Binding-site contacts:
Ligand atom O1 contacts residue PHE277 of chain 1.A at 3.7 Å.
Ligand atom O3 contacts residue THR297 of chain 1.A at 2.6 Å (h-bond).
Ligand atom O3 contacts residue ARG178 of chain 1.A at 2.7 Å (salt-bridge).
Ligand atom O3 contacts residue PHE216 of chain 1.A at 4.0 Å.
Ligand atom C1 contacts residue SER214 of chain 1.A at 3.8 Å.
Ligand atom O4 contacts residue ARG295 of chain 1.A at 2.8 Å (salt-bridge).
Ligand atom C1 contacts residue PHE277 of chain 1.A at 4.1 Å (hydrophobic).
Ligand atom C5 contacts residue PHE216 of chain 1.A at 4.1 Å (hydrophobic).
Ligand atom C4 contacts residue ILE186 of chain 1.A at 4.2 Å (hydrophobic).
Ligand atom C5 contacts residue THR297 of chain 1.A at 3.5 Å.
Ligand atom O3 contacts residue ARG295 of chain 1.A at 4.2 Å.
Ligand atom O5 contacts residue FE21 of chain 1.D at 2.5 Å.
Ligand atom C5 contacts residue ARG178 of chain 1.A at 3.4 Å.
Ligand atom C2 contacts residue FE21 of chain 1.D at 3.0 Å.
Ligand atom C3 contacts residue PHE216 of chain 1.A at 4.2 Å (hydrophobic).
Ligand atom O2 contacts residue HIS189 of chain 1.A at 4.2 Å.
Ligand atom O5 contacts residue HIS189 of chain 1.A at 3.0 Å (h-bond).
Ligand atom O2 contacts residue SER214 of chain 1.A at 3.0 Å (h-bond).
Ligand atom C4 contacts residue ARG178 of chain 1.A at 3.3 Å.
Ligand atom C2 contacts residue HIS284 of chain 1.A at 4.0 Å.
Ligand atom O1 contacts residue PHE216 of chain 1.A at 3.5 Å.
Ligand atom O1 contacts residue SER214 of chain 1.A at 3.5 Å.
Ligand atom O2 contacts residue FE21 of chain 1.D at 2.0 Å.
Ligand atom O2 contacts residue PHE301 of chain 1.A at 4.1 Å.
Ligand atom O4 contacts residue PHE216 of chain 1.A at 4.2 Å.
Ligand atom O1 contacts residue FE21 of chain 1.D at 4.1 Å.
Ligand atom C5 contacts residue ILE186 of chain 1.A at 4.2 Å (hydrophobic).
Ligand atom C4 contacts residue PHE216 of chain 1.A at 4.3 Å (hydrophobic).
Ligand atom C3 contacts residue VAL286 of chain 1.A at 3.9 Å (hydrophobic).
Ligand atom C2 contacts residue HIS189 of chain 1.A at 4.2 Å.
Ligand atom O2 contacts residue PHE277 of chain 1.A at 4.2 Å.
Ligand atom O4 contacts residue VAL286 of chain 1.A at 3.8 Å.
Ligand atom O4 contacts residue ILE186 of chain 1.A at 4.2 Å.
Ligand atom C1 contacts residue HIS284 of chain 1.A at 3.8 Å.
Ligand atom C5 contacts residue ARG295 of chain 1.A at 3.9 Å.
Ligand atom O2 contacts residue HIS284 of chain 1.A at 3.2 Å (h-bond).
Ligand atom O5 contacts residue HIS284 of chain 1.A at 3.5 Å (h-bond).
Ligand atom C3 contacts residue LEU228 of chain 1.A at 4.2 Å (hydrophobic).
Ligand atom O4 contacts residue THR297 of chain 1.A at 3.6 Å.
Ligand atom C1 contacts residue FE21 of chain 1.D at 2.9 Å.

Sequence of chain 1.A:
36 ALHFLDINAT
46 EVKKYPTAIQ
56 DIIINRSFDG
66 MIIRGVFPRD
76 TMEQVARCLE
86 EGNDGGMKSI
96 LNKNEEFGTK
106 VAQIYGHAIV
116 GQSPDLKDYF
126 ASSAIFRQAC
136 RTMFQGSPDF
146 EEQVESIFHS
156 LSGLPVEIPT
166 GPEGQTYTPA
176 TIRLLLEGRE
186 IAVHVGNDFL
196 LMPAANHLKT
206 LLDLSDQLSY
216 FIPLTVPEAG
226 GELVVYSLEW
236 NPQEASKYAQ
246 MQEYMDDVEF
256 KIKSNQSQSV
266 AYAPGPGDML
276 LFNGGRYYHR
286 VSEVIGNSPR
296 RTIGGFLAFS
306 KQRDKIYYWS

This small molecule binds to this protein.
Small molecule (SMILES): O=C(O)CCC(=O)C(=O)O